This small molecule binds to this protein.
Small molecule (SMILES): CC(=O)N[C@H]1[C@H](O[C@H]2[C@H](O)[C@@H](NC(C)=O)CO[C@@H]2CO)O[C@H](CO)[C@@H](O)[C@@H]1O

Sequence of chain 6.F:
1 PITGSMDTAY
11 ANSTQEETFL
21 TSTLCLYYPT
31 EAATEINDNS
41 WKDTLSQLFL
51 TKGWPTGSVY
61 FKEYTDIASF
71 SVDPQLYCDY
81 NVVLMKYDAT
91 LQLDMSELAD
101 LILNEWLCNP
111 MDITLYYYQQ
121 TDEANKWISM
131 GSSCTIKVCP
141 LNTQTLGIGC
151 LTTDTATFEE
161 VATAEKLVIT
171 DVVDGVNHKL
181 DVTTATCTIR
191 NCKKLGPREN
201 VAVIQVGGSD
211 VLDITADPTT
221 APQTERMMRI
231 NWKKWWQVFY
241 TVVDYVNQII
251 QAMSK

Binding-site contacts:
Ligand atom N2 contacts residue ASN12 of chain 6.F at 3.8 Å.
Ligand atom C7 contacts residue ASN12 of chain 6.F at 3.9 Å.
Ligand atom C1 contacts residue ASN12 of chain 6.F at 2.1 Å.
Ligand atom O7 contacts residue ASN12 of chain 6.F at 3.7 Å.
Ligand atom C2 contacts residue ASN12 of chain 6.F at 3.2 Å.
Ligand atom C5 contacts residue ASN12 of chain 6.F at 4.1 Å.
Ligand atom O5 contacts residue ASN12 of chain 6.F at 2.7 Å (h-bond).